Sequence of chain 6.A:
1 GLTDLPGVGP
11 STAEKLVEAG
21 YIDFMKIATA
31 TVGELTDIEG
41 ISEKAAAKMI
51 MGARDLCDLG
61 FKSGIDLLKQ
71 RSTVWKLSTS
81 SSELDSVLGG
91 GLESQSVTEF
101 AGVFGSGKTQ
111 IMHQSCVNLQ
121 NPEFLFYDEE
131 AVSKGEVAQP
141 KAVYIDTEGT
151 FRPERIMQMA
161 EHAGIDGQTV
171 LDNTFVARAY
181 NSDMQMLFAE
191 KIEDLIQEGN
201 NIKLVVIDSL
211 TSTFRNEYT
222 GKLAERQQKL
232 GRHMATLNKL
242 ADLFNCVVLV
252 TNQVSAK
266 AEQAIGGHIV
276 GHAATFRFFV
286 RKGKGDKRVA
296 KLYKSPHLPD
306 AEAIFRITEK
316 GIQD

Sequence of chain 2.A:
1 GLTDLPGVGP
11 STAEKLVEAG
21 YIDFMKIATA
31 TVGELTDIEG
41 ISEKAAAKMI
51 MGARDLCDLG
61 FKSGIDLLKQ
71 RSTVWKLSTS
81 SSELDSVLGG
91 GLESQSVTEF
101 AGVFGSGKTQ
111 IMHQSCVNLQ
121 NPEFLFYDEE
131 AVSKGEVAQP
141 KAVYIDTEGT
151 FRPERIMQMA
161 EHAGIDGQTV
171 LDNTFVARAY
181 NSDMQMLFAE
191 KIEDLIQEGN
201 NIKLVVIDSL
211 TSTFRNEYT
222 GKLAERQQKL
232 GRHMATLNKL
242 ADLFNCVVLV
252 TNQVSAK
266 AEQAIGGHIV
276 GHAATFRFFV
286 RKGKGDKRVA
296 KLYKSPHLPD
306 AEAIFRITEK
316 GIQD

The protein below binds the small molecule below.
Small molecule (SMILES): Nc1ncnc2c1ncn2[C@@H]1O[C@H](CO[P](=O)(O)O[P](=O)(O)NP(=O)(O)O)[C@@H](O)[C@H]1O

Binding-site contacts:
Ligand atom O5' contacts residue GLN110 of chain 2.A at 3.5 Å.
Ligand atom C5' contacts residue SER300 of chain 6.A at 3.1 Å.
Ligand atom O1G contacts residue LYS108 of chain 2.A at 2.8 Å (salt-bridge).
Ligand atom PB contacts residue MG1 of chain 2.C at 3.2 Å.
Ligand atom O1A contacts residue GLY107 of chain 2.A at 3.1 Å.
Ligand atom C8 contacts residue PRO301 of chain 6.A at 3.6 Å (hydrophobic).
Ligand atom C2' contacts residue LEU303 of chain 6.A at 3.3 Å (hydrophobic).
Ligand atom O3' contacts residue ASP305 of chain 6.A at 3.6 Å (salt-bridge).
Ligand atom O3G contacts residue LYS299 of chain 6.A at 2.7 Å (salt-bridge).
Ligand atom C2 contacts residue PRO304 of chain 6.A at 3.5 Å (hydrophobic).
Ligand atom N6 contacts residue GLN158 of chain 2.A at 3.1 Å (h-bond).
Ligand atom O3G contacts residue HIS277 of chain 6.A at 3.5 Å (h-bond).
Ligand atom N6 contacts residue ARG155 of chain 2.A at 3.5 Å (salt-bridge).
Ligand atom O3A contacts residue GLY105 of chain 2.A at 3.2 Å.
Ligand atom O1A contacts residue THR109 of chain 2.A at 3.0 Å (h-bond).
Ligand atom O2B contacts residue GLY105 of chain 2.A at 3.6 Å (h-bond).
Ligand atom O1B contacts residue MG1 of chain 2.C at 2.0 Å.
Ligand atom O2B contacts residue SER106 of chain 2.A at 3.3 Å (h-bond).
Ligand atom C6 contacts residue ARG155 of chain 2.A at 3.6 Å.
Ligand atom O3' contacts residue LYS299 of chain 6.A at 3.5 Å.
Ligand atom O1A contacts residue GLN110 of chain 2.A at 2.8 Å (h-bond).
Ligand atom O2B contacts residue GLY107 of chain 2.A at 3.2 Å (h-bond).
Ligand atom N6 contacts residue HIS302 of chain 6.A at 3.0 Å (h-bond).
Ligand atom N3B contacts residue GLY105 of chain 2.A at 2.9 Å (h-bond).
Ligand atom O1G contacts residue HIS277 of chain 6.A at 3.0 Å (h-bond).
Ligand atom O4' contacts residue GLN110 of chain 2.A at 3.6 Å.
Ligand atom O2' contacts residue ARG293 of chain 2.A at 3.4 Å (salt-bridge).
Ligand atom C3' contacts residue SER300 of chain 6.A at 3.2 Å.
Ligand atom O3' contacts residue SER300 of chain 6.A at 3.2 Å (h-bond).
Ligand atom O1A contacts residue LYS108 of chain 2.A at 3.4 Å (salt-bridge).
Ligand atom N7 contacts residue HIS302 of chain 6.A at 3.1 Å.
Ligand atom N7 contacts residue ARG155 of chain 2.A at 3.5 Å (salt-bridge).
Ligand atom O2' contacts residue ASP305 of chain 6.A at 3.5 Å (salt-bridge).
Ligand atom O2G contacts residue MG1 of chain 2.C at 2.0 Å.
Ligand atom N7 contacts residue LEU303 of chain 6.A at 3.4 Å (h-bond).
Ligand atom O3A contacts residue GLY107 of chain 2.A at 3.3 Å (h-bond).
Ligand atom PG contacts residue MG1 of chain 2.C at 3.1 Å.
Ligand atom N3B contacts residue MG1 of chain 2.C at 3.4 Å.
Ligand atom O1B contacts residue THR109 of chain 2.A at 3.0 Å (h-bond).
Ligand atom O2B contacts residue LYS108 of chain 2.A at 2.8 Å (salt-bridge).